A small-molecule ligand and the protein it binds are described below.
Small molecule (SMILES): O=C(O)Cc1ccc(N2C(=O)C(O)=C(C(=O)c3ccccc3Cl)[C@@H]2c2ccccc2Cl)cc1

Binding-site contacts:
Ligand atom CAN contacts residue PHE117 of chain 1.A at 4.0 Å (hydrophobic).
Ligand atom CBB contacts residue ILE84 of chain 1.A at 3.8 Å (hydrophobic).
Ligand atom OAB contacts residue GLN33 of chain 1.A at 4.0 Å.
Ligand atom CLA contacts residue ILE84 of chain 1.A at 4.1 Å.
Ligand atom CAH contacts residue ASP91 of chain 1.A at 3.2 Å.
Ligand atom CAV contacts residue GLN30 of chain 1.A at 3.7 Å.
Ligand atom CAS contacts residue GLN33 of chain 1.A at 3.9 Å.
Ligand atom CLA contacts residue GLN33 of chain 1.A at 3.5 Å.
Ligand atom CAL contacts residue ILE86 of chain 1.A at 3.8 Å (hydrophobic).
Ligand atom CAU contacts residue LYS40 of chain 1.A at 3.9 Å.
Ligand atom CAV contacts residue GLN33 of chain 1.A at 3.7 Å.
Ligand atom CBA contacts residue ILE84 of chain 1.A at 3.9 Å (hydrophobic).
Ligand atom CLA contacts residue VAL34 of chain 1.A at 3.6 Å.
Ligand atom CAI contacts residue ILE84 of chain 1.A at 3.9 Å (hydrophobic).
Ligand atom CAM contacts residue ILE84 of chain 1.A at 3.8 Å (hydrophobic).
Ligand atom NBG contacts residue GLN33 of chain 1.A at 3.9 Å.
Ligand atom CAN contacts residue GLN30 of chain 1.A at 3.4 Å.
Ligand atom CAM contacts residue LYS37 of chain 1.A at 3.9 Å.
Ligand atom CAT contacts residue LYS37 of chain 1.A at 4.0 Å.
Ligand atom CAQ contacts residue GLN33 of chain 1.A at 3.8 Å.
Ligand atom OAE contacts residue GLN33 of chain 1.A at 4.0 Å.
Ligand atom CAJ contacts residue ASP91 of chain 1.A at 3.7 Å.
Ligand atom CL2 contacts residue ILE84 of chain 1.A at 3.7 Å.
Ligand atom OAB contacts residue ILE84 of chain 1.A at 3.1 Å.
Ligand atom CAU contacts residue ALA10 of chain 1.A at 3.7 Å (hydrophobic).
Ligand atom CAX contacts residue GLN33 of chain 1.A at 3.8 Å.
Ligand atom CAQ contacts residue LYS37 of chain 1.A at 3.9 Å.
Ligand atom CAH contacts residue ILE86 of chain 1.A at 4.1 Å (hydrophobic).
Ligand atom CAZ contacts residue LYS37 of chain 1.A at 3.8 Å.
Ligand atom CAJ contacts residue PHE117 of chain 1.A at 4.0 Å (hydrophobic).
Ligand atom CAP contacts residue LYS37 of chain 1.A at 3.8 Å.
Ligand atom OAB contacts residue GLN30 of chain 1.A at 2.6 Å (h-bond).
Ligand atom CAT contacts residue ALA10 of chain 1.A at 4.1 Å (hydrophobic).
Ligand atom CAW contacts residue GLN33 of chain 1.A at 3.6 Å.
Ligand atom OAD contacts residue ALA10 of chain 1.A at 3.5 Å.
Ligand atom CBF contacts residue GLN33 of chain 1.A at 3.8 Å.
Ligand atom CAY contacts residue GLN33 of chain 1.A at 3.5 Å.
Ligand atom CLA contacts residue GLN30 of chain 1.A at 3.8 Å.
Ligand atom OAA contacts residue LYS40 of chain 1.A at 2.8 Å (salt-bridge).
Ligand atom CAI contacts residue LYS37 of chain 1.A at 4.0 Å.

Sequence of chain 1.A:
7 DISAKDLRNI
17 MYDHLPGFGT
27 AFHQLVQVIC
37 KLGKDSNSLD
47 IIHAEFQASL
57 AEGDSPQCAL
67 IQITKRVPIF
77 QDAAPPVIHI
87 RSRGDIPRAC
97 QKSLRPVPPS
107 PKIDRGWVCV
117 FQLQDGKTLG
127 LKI